The protein below binds the small molecule below.
Small molecule (SMILES): O=C1C=c2cc(Nc3ncc(C(F)(F)F)c(NCc4ccccc4S(=O)(=O)N4CCCC4)n3)ccc2=N1

Sequence of chain 1.A:
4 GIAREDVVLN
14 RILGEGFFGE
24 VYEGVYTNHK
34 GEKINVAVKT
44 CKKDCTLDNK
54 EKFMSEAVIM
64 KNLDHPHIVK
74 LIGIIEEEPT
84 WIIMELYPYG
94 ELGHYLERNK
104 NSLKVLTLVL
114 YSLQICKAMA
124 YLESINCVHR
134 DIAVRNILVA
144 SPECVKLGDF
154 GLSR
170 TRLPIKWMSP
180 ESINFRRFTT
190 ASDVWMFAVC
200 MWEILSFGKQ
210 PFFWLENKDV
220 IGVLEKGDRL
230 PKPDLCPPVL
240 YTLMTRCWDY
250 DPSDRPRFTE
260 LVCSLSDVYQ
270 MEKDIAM

Binding-site contacts:
Ligand atom N7 contacts residue TYR90 of chain 1.A at 2.8 Å (h-bond).
Ligand atom N7 contacts residue LEU89 of chain 1.A at 3.5 Å.
Ligand atom C8 contacts residue LEU89 of chain 1.A at 3.5 Å (hydrophobic).
Ligand atom N9 contacts residue LEU89 of chain 1.A at 3.1 Å.
Ligand atom C19 contacts residue GLY93 of chain 1.A at 3.9 Å.
Ligand atom F1 contacts residue VAL72 of chain 1.A at 3.7 Å.
Ligand atom C18 contacts residue LEU16 of chain 1.A at 3.7 Å (hydrophobic).
Ligand atom O32 contacts residue VAL24 of chain 1.A at 3.7 Å.
Ligand atom C25 contacts residue LEU141 of chain 1.A at 3.6 Å (hydrophobic).
Ligand atom N14 contacts residue LEU16 of chain 1.A at 3.8 Å.
Ligand atom N20 contacts residue LEU141 of chain 1.A at 3.5 Å.
Ligand atom C19 contacts residue TYR90 of chain 1.A at 3.3 Å (hydrophobic).
Ligand atom C26 contacts residue ARG138 of chain 1.A at 3.7 Å.
Ligand atom C28 contacts residue GLU94 of chain 1.A at 3.5 Å.
Ligand atom C6 contacts residue TYR90 of chain 1.A at 3.6 Å (hydrophobic).
Ligand atom C11 contacts residue LEU141 of chain 1.A at 3.6 Å (hydrophobic).
Ligand atom C35 contacts residue GLU18 of chain 1.A at 3.8 Å.
Ligand atom F1 contacts residue MET87 of chain 1.A at 3.4 Å.
Ligand atom C12 contacts residue LEU16 of chain 1.A at 3.7 Å (hydrophobic).
Ligand atom C8 contacts residue TYR90 of chain 1.A at 3.5 Å (hydrophobic).
Ligand atom F3 contacts residue LEU141 of chain 1.A at 3.6 Å.
Ligand atom F4 contacts residue ALA40 of chain 1.A at 3.8 Å.
Ligand atom C10 contacts residue TYR90 of chain 1.A at 3.4 Å (hydrophobic).
Ligand atom C26 contacts residue LEU141 of chain 1.A at 3.8 Å (hydrophobic).
Ligand atom C6 contacts residue GLU88 of chain 1.A at 3.1 Å.
Ligand atom C34 contacts residue GLU18 of chain 1.A at 3.8 Å.
Ligand atom C18 contacts residue GLY93 of chain 1.A at 3.8 Å.
Ligand atom C8 contacts residue LEU141 of chain 1.A at 3.6 Å (hydrophobic).
Ligand atom F1 contacts residue GLU88 of chain 1.A at 3.9 Å.
Ligand atom O31 contacts residue LEU16 of chain 1.A at 3.7 Å.
Ligand atom C10 contacts residue LEU89 of chain 1.A at 3.9 Å (hydrophobic).
Ligand atom N9 contacts residue TYR90 of chain 1.A at 2.9 Å (h-bond).
Ligand atom F4 contacts residue MET87 of chain 1.A at 3.9 Å.
Ligand atom C37 contacts residue GLU94 of chain 1.A at 3.7 Å.
Ligand atom C27 contacts residue GLU94 of chain 1.A at 3.7 Å.
Ligand atom C27 contacts residue ARG138 of chain 1.A at 3.1 Å.
Ligand atom F3 contacts residue VAL72 of chain 1.A at 3.9 Å.
Ligand atom N7 contacts residue GLU88 of chain 1.A at 3.5 Å (salt-bridge).
Ligand atom C13 contacts residue LEU16 of chain 1.A at 3.5 Å (hydrophobic).
Ligand atom C21 contacts residue LEU141 of chain 1.A at 3.9 Å (hydrophobic).